Binding-site contacts:
Ligand atom C2 contacts residue TRP257 of chain 1.B at 3.6 Å (hydrophobic).
Ligand atom O1 contacts residue ARG261 of chain 1.B at 3.5 Å (salt-bridge).
Ligand atom C6 contacts residue GLU241 of chain 1.B at 3.4 Å.
Ligand atom O4 contacts residue ARG120 of chain 1.B at 3.2 Å (salt-bridge).
Ligand atom O2 contacts residue PRO11 of chain 1.B at 2.7 Å (h-bond).
Ligand atom O4 contacts residue GLY65 of chain 1.B at 3.2 Å.
Ligand atom O6 contacts residue ALA238 of chain 1.B at 3.2 Å.
Ligand atom O6 contacts residue TRP178 of chain 1.B at 3.3 Å.
Ligand atom C6 contacts residue GLU118 of chain 1.B at 3.5 Å.
Ligand atom C3 contacts residue ASP179 of chain 1.B at 3.4 Å.
Ligand atom C2 contacts residue ARG261 of chain 1.B at 3.4 Å.
Ligand atom O4 contacts residue GLU118 of chain 1.B at 3.4 Å (salt-bridge).
Ligand atom O5 contacts residue HIS182 of chain 1.B at 3.5 Å (h-bond).
Ligand atom O3 contacts residue THR66 of chain 1.B at 2.8 Å (h-bond).
Ligand atom O2 contacts residue GLY298 of chain 1.B at 3.0 Å (h-bond).
Ligand atom O5 contacts residue GLU241 of chain 1.B at 3.4 Å (salt-bridge).
Ligand atom C3 contacts residue GLY298 of chain 1.B at 3.2 Å.
Ligand atom O3 contacts residue GLY297 of chain 1.B at 3.6 Å.
Ligand atom O3 contacts residue GLY298 of chain 1.B at 3.1 Å (h-bond).
Ligand atom C6 contacts residue GLU377 of chain 1.B at 3.5 Å.
Ligand atom C1 contacts residue TRP257 of chain 1.B at 3.4 Å (hydrophobic).
Ligand atom C2 contacts residue GLU118 of chain 1.B at 3.3 Å.
Ligand atom C3 contacts residue PRO11 of chain 1.B at 3.3 Å (hydrophobic).
Ligand atom C4 contacts residue THR67 of chain 1.B at 3.4 Å.
Ligand atom O4 contacts residue THR66 of chain 1.B at 3.4 Å (h-bond).
Ligand atom O1 contacts residue GLU241 of chain 1.B at 3.1 Å (salt-bridge).
Ligand atom C2 contacts residue PRO11 of chain 1.B at 3.5 Å (hydrophobic).
Ligand atom C2 contacts residue TRP42 of chain 1.B at 3.6 Å (hydrophobic).
Ligand atom O4 contacts residue THR67 of chain 1.B at 2.6 Å (h-bond).
Ligand atom C6 contacts residue THR237 of chain 1.B at 3.6 Å.
Ligand atom O2 contacts residue ARG261 of chain 1.B at 2.7 Å (salt-bridge).
Ligand atom O6 contacts residue HIS182 of chain 1.B at 2.7 Å (h-bond).
Ligand atom O3 contacts residue PRO11 of chain 1.B at 3.4 Å (h-bond).
Ligand atom O2 contacts residue ASP179 of chain 1.B at 2.8 Å (salt-bridge).
Ligand atom O2 contacts residue GLU118 of chain 1.B at 2.6 Å (salt-bridge).
Ligand atom C1 contacts residue GLU241 of chain 1.B at 3.2 Å.
Ligand atom O6 contacts residue GLU241 of chain 1.B at 3.5 Å (salt-bridge).
Ligand atom O3 contacts residue TRP178 of chain 1.B at 3.6 Å.
Ligand atom O6 contacts residue GLU377 of chain 1.B at 2.7 Å (salt-bridge).
Ligand atom O6 contacts residue TRP42 of chain 1.B at 3.4 Å.

This small molecule binds to this protein.
Small molecule (SMILES): OC[C@H]1O[C@@H](O[C@H]2[C@H](O)[C@@H](O)[C@H](O[C@H]3[C@H](O)[C@@H](O)[C@@H](O)O[C@@H]3CO)O[C@@H]2CO)[C@H](O)[C@@H](O)[C@@H]1O

Sequence of chain 1.B:
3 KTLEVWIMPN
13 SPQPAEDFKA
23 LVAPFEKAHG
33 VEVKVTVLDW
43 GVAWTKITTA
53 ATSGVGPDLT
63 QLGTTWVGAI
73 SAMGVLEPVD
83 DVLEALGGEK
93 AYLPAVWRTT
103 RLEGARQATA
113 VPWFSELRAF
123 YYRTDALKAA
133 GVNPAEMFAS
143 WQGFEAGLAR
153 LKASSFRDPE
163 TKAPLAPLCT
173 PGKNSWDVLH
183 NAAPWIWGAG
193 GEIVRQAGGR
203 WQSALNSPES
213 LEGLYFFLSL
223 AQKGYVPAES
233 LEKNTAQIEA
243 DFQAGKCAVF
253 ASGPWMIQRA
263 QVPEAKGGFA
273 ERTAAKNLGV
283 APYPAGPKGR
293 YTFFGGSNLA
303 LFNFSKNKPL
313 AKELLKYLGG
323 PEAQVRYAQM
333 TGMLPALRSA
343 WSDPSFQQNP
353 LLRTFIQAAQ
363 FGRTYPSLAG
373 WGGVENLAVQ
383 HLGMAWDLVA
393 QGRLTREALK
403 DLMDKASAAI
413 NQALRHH